The protein below binds the small molecule below.
Small molecule (SMILES): Oc1ccccc1Cl

Binding-site contacts:
Ligand atom C3 contacts residue TYR148 of chain 1.B at 3.9 Å (hydrophobic).
Ligand atom CL8 contacts residue ASN125 of chain 1.B at 4.3 Å.
Ligand atom C2 contacts residue ILE105 of chain 1.B at 4.1 Å (hydrophobic).
Ligand atom C4 contacts residue ILE244 of chain 1.B at 4.4 Å (hydrophobic).
Ligand atom C3 contacts residue VAL149 of chain 1.B at 4.4 Å (hydrophobic).
Ligand atom CL8 contacts residue ILE105 of chain 1.B at 3.9 Å.
Ligand atom C6 contacts residue TYR148 of chain 1.B at 4.0 Å (hydrophobic).
Ligand atom C5 contacts residue ALA243 of chain 1.B at 4.2 Å (hydrophobic).
Ligand atom CL8 contacts residue TRP102 of chain 1.B at 4.0 Å.
Ligand atom O contacts residue P6G1 of chain 1.M at 2.5 Å (h-bond).
Ligand atom O contacts residue TRP102 of chain 1.B at 4.3 Å.
Ligand atom C2 contacts residue TRP102 of chain 1.B at 3.8 Å (hydrophobic).
Ligand atom O contacts residue ASP101 of chain 1.B at 3.9 Å.
Ligand atom C5 contacts residue TYR148 of chain 1.B at 3.5 Å (hydrophobic).
Ligand atom C2 contacts residue LEU213 of chain 1.B at 3.9 Å (hydrophobic).
Ligand atom O contacts residue TYR148 of chain 1.B at 2.8 Å (h-bond).
Ligand atom C2 contacts residue TYR148 of chain 1.B at 4.5 Å (hydrophobic).
Ligand atom C1 contacts residue P6G1 of chain 1.M at 3.4 Å.
Ligand atom C5 contacts residue ILE244 of chain 1.B at 3.8 Å (hydrophobic).
Ligand atom C3 contacts residue TYR209 of chain 1.B at 4.3 Å (hydrophobic).
Ligand atom C6 contacts residue HIS270 of chain 1.B at 4.4 Å.
Ligand atom C2 contacts residue TYR209 of chain 1.B at 3.9 Å (hydrophobic).
Ligand atom C1 contacts residue ASP101 of chain 1.B at 3.8 Å.
Ligand atom C6 contacts residue ASP101 of chain 1.B at 3.3 Å.
Ligand atom C3 contacts residue TYR132 of chain 1.B at 4.4 Å (hydrophobic).
Ligand atom C1 contacts residue TYR148 of chain 1.B at 3.9 Å (hydrophobic).
Ligand atom C3 contacts residue LEU213 of chain 1.B at 3.7 Å (hydrophobic).
Ligand atom C4 contacts residue TYR132 of chain 1.B at 4.1 Å (hydrophobic).
Ligand atom O contacts residue TYR209 of chain 1.B at 2.8 Å (h-bond).
Ligand atom C6 contacts residue P6G1 of chain 1.M at 3.7 Å.
Ligand atom C1 contacts residue TRP102 of chain 1.B at 3.9 Å (hydrophobic).
Ligand atom C4 contacts residue TYR148 of chain 1.B at 4.2 Å (hydrophobic).
Ligand atom C1 contacts residue TYR209 of chain 1.B at 3.6 Å (hydrophobic).
Ligand atom C4 contacts residue PRO127 of chain 1.B at 4.2 Å (hydrophobic).
Ligand atom CL8 contacts residue ILE244 of chain 1.B at 4.4 Å.
Ligand atom CL8 contacts residue ASP101 of chain 1.B at 3.5 Å.
Ligand atom CL8 contacts residue PRO127 of chain 1.B at 3.8 Å.

Sequence of chain 1.B:
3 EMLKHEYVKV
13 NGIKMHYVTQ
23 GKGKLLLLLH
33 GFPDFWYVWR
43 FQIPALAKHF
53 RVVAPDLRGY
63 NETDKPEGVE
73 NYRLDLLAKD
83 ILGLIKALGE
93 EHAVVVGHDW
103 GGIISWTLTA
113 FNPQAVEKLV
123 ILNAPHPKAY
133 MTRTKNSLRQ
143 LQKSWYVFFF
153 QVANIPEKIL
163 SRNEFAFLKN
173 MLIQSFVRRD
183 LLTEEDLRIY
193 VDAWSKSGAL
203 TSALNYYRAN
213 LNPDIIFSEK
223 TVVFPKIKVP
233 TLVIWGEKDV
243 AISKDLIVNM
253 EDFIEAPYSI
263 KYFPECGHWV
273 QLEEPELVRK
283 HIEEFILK